A small-molecule ligand and the protein it binds are described below.
Small molecule (SMILES): O=C(NCc1nc(Nc2cc(C3CC3)n[nH]2)c2cccn2n1)c1ccc(F)nc1

Sequence of chain 1.A:
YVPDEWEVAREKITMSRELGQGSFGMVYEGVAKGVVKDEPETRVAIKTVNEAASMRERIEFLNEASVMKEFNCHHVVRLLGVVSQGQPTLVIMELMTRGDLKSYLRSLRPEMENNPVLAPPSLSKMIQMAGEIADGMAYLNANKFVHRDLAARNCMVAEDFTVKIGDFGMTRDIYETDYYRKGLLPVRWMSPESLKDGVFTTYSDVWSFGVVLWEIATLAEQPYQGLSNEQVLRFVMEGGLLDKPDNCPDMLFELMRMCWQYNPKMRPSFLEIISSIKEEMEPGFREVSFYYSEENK

Binding-site contacts:
Ligand atom C16 contacts residue MET177 of chain 1.A at 3.7 Å (hydrophobic).
Ligand atom O28 contacts residue MET177 of chain 1.A at 3.3 Å.
Ligand atom C3 contacts residue LEU26 of chain 1.A at 3.6 Å (hydrophobic).
Ligand atom N21 contacts residue MET103 of chain 1.A at 2.9 Å (h-bond).
Ligand atom C9 contacts residue LEU26 of chain 1.A at 3.5 Å (hydrophobic).
Ligand atom C12 contacts residue MET163 of chain 1.A at 3.5 Å (hydrophobic).
Ligand atom F29 contacts residue GLY173 of chain 1.A at 3.4 Å.
Ligand atom C13 contacts residue MET163 of chain 1.A at 3.6 Å (hydrophobic).
Ligand atom C17 contacts residue MET100 of chain 1.A at 3.5 Å (hydrophobic).
Ligand atom N26 contacts residue MET163 of chain 1.A at 3.5 Å.
Ligand atom N26 contacts residue MET103 of chain 1.A at 3.0 Å (h-bond).
Ligand atom C16 contacts residue LYS54 of chain 1.A at 3.7 Å.
Ligand atom C3 contacts residue GLY106 of chain 1.A at 3.6 Å.
Ligand atom C4 contacts residue MET163 of chain 1.A at 3.3 Å (hydrophobic).
Ligand atom F29 contacts residue ASN161 of chain 1.A at 3.2 Å.
Ligand atom N25 contacts residue LEU26 of chain 1.A at 3.6 Å (h-bond).
Ligand atom C10 contacts residue ALA52 of chain 1.A at 3.5 Å (hydrophobic).
Ligand atom C19 contacts residue GLN28 of chain 1.A at 3.4 Å.
Ligand atom N21 contacts residue ALA52 of chain 1.A at 3.6 Å.
Ligand atom C7 contacts residue LEU26 of chain 1.A at 3.2 Å (hydrophobic).
Ligand atom C11 contacts residue MET163 of chain 1.A at 3.4 Å (hydrophobic).
Ligand atom F29 contacts residue ASP174 of chain 1.A at 3.3 Å.
Ligand atom C17 contacts residue LYS54 of chain 1.A at 3.4 Å.
Ligand atom N24 contacts residue ALA52 of chain 1.A at 3.3 Å.
Ligand atom N23 contacts residue GLY27 of chain 1.A at 3.5 Å.
Ligand atom N26 contacts residue LEU26 of chain 1.A at 3.6 Å.
Ligand atom N24 contacts residue GLU101 of chain 1.A at 2.9 Å (salt-bridge).
Ligand atom N20 contacts residue ASP174 of chain 1.A at 3.1 Å (salt-bridge).
Ligand atom C19 contacts residue GLY27 of chain 1.A at 3.6 Å.
Ligand atom N22 contacts residue MET163 of chain 1.A at 3.7 Å.
Ligand atom C3 contacts residue MET103 of chain 1.A at 3.5 Å (hydrophobic).
Ligand atom C8 contacts residue MET163 of chain 1.A at 3.5 Å (hydrophobic).
Ligand atom C11 contacts residue MET103 of chain 1.A at 3.7 Å (hydrophobic).
Ligand atom N24 contacts residue MET103 of chain 1.A at 3.7 Å.
Ligand atom F29 contacts residue ARG160 of chain 1.A at 3.7 Å.
Ligand atom C5 contacts residue MET163 of chain 1.A at 3.6 Å (hydrophobic).
Ligand atom C3 contacts residue THR104 of chain 1.A at 3.6 Å.
Ligand atom C2 contacts residue MET163 of chain 1.A at 3.3 Å (hydrophobic).
Ligand atom N21 contacts residue GLU101 of chain 1.A at 3.6 Å (salt-bridge).
Ligand atom C4 contacts residue ARG160 of chain 1.A at 3.1 Å.